Binding-site contacts:
Ligand atom C7 contacts residue ILE194 of chain 1.A at 3.8 Å (hydrophobic).
Ligand atom O5 contacts residue THR231 of chain 1.A at 3.9 Å.
Ligand atom O6 contacts residue THR231 of chain 1.A at 3.6 Å.
Ligand atom C1 contacts residue ILE194 of chain 1.A at 4.1 Å (hydrophobic).
Ligand atom C6 contacts residue THR231 of chain 1.A at 4.3 Å.
Ligand atom C5 contacts residue ASN229 of chain 1.A at 3.6 Å.
Ligand atom O6 contacts residue GLU232 of chain 1.A at 3.1 Å (salt-bridge).
Ligand atom C5 contacts residue THR231 of chain 1.A at 4.1 Å.
Ligand atom C1 contacts residue ASN229 of chain 1.A at 1.4 Å.
Ligand atom N2 contacts residue ILE194 of chain 1.A at 3.7 Å.
Ligand atom C1 contacts residue THR231 of chain 1.A at 3.6 Å.
Ligand atom C7 contacts residue LYS267 of chain 1.A at 4.3 Å.
Ligand atom C8 contacts residue ILE194 of chain 1.A at 3.7 Å (hydrophobic).
Ligand atom O7 contacts residue ILE194 of chain 1.A at 4.5 Å.
Ligand atom O7 contacts residue GLN227 of chain 1.A at 3.2 Å (h-bond).
Ligand atom C8 contacts residue THR188 of chain 1.A at 3.8 Å.
Ligand atom C2 contacts residue ASN229 of chain 1.A at 2.4 Å.
Ligand atom O7 contacts residue THR231 of chain 1.A at 4.3 Å.
Ligand atom O5 contacts residue ASN229 of chain 1.A at 2.3 Å (h-bond).
Ligand atom C7 contacts residue GLN227 of chain 1.A at 3.8 Å.
Ligand atom C4 contacts residue ASN229 of chain 1.A at 4.2 Å.
Ligand atom O7 contacts residue LYS267 of chain 1.A at 3.3 Å (salt-bridge).
Ligand atom C3 contacts residue ASN229 of chain 1.A at 3.8 Å.
Ligand atom O7 contacts residue ASN229 of chain 1.A at 3.2 Å (h-bond).
Ligand atom C8 contacts residue THR231 of chain 1.A at 4.1 Å.
Ligand atom N2 contacts residue ASN229 of chain 1.A at 2.9 Å (h-bond).
Ligand atom C7 contacts residue ASN229 of chain 1.A at 3.3 Å.
Ligand atom C8 contacts residue GLN227 of chain 1.A at 3.8 Å.
Ligand atom C6 contacts residue GLU232 of chain 1.A at 4.0 Å.

Sequence of chain 1.A:
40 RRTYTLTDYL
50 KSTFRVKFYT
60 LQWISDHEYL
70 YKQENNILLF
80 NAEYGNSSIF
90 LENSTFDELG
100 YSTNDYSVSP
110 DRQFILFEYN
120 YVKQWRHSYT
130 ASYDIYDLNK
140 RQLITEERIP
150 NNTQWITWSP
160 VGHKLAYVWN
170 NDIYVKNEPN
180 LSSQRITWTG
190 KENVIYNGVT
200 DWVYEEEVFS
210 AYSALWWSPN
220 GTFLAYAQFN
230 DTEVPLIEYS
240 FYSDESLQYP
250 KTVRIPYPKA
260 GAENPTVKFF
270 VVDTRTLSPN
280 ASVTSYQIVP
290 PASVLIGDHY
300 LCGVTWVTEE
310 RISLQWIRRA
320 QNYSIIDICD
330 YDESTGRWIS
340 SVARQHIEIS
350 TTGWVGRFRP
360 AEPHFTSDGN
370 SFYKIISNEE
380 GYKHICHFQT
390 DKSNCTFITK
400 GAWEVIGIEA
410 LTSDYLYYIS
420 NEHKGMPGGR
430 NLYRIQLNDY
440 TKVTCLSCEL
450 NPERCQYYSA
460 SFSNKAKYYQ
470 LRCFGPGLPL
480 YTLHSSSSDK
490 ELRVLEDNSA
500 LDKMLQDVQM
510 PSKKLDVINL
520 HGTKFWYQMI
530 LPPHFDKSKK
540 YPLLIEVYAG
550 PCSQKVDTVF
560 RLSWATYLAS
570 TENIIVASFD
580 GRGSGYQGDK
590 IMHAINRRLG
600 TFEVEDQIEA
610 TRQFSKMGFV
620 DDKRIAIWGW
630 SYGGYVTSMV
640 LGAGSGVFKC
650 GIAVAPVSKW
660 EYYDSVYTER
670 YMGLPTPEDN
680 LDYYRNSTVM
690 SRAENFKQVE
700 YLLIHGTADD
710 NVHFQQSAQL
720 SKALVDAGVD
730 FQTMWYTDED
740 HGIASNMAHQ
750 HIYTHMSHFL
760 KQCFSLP

This protein binds this small molecule.
Small molecule (SMILES): CC(=O)N[C@H]1[C@H](O[C@H]2[C@H](O)[C@@H](NC(C)=O)CO[C@@H]2CO)O[C@H](CO)[C@@H](O)[C@@H]1O